Sequence of chain 1.B:
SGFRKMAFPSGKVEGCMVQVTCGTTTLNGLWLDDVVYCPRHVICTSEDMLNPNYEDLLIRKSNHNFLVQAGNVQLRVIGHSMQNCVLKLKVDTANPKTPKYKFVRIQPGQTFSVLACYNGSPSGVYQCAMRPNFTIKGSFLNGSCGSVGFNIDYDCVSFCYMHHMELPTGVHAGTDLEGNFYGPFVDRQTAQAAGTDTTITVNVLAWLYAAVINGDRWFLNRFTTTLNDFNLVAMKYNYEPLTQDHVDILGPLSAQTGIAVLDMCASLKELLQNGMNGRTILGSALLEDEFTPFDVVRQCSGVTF

The protein below binds the small molecule below.
Small molecule (SMILES): O=C1C[C@H](NC(=O)[C@@H]2CCOc3ccc(Cl)cc32)CCN1

Binding-site contacts:
Ligand atom C12 contacts residue HIS163 of chain 1.B at 3.7 Å.
Ligand atom C3 contacts residue DMS1 of chain 1.R at 3.9 Å.
Ligand atom O contacts residue GLN189 of chain 1.B at 2.7 Å (h-bond).
Ligand atom C14 contacts residue HIS164 of chain 1.B at 3.4 Å.
Ligand atom C11 contacts residue PHE140 of chain 1.B at 3.9 Å (hydrophobic).
Ligand atom O2 contacts residue HIS172 of chain 1.B at 3.1 Å.
Ligand atom C10 contacts residue GLU166 of chain 1.B at 3.8 Å.
Ligand atom C1 contacts residue MET49 of chain 1.B at 3.4 Å (hydrophobic).
Ligand atom CL contacts residue MET165 of chain 1.B at 3.5 Å.
Ligand atom C4 contacts residue GLN189 of chain 1.B at 3.4 Å.
Ligand atom C14 contacts residue HIS41 of chain 1.B at 4.0 Å.
Ligand atom N1 contacts residue GLU166 of chain 1.B at 3.4 Å (salt-bridge).
Ligand atom C2 contacts residue DMS1 of chain 1.R at 3.8 Å.
Ligand atom C10 contacts residue ASN142 of chain 1.B at 3.4 Å.
Ligand atom O2 contacts residue PHE140 of chain 1.B at 3.2 Å.
Ligand atom O2 contacts residue GLU166 of chain 1.B at 3.6 Å.
Ligand atom O2 contacts residue SER144 of chain 1.B at 3.9 Å.
Ligand atom C2 contacts residue GLN189 of chain 1.B at 3.8 Å.
Ligand atom C11 contacts residue GLU166 of chain 1.B at 3.7 Å.
Ligand atom O1 contacts residue MET165 of chain 1.B at 3.4 Å.
Ligand atom C2 contacts residue ARG188 of chain 1.B at 3.9 Å.
Ligand atom C11 contacts residue SER144 of chain 1.B at 3.9 Å.
Ligand atom C8 contacts residue GLU166 of chain 1.B at 4.0 Å.
Ligand atom N1 contacts residue PHE140 of chain 1.B at 3.2 Å (h-bond).
Ligand atom C1 contacts residue ARG188 of chain 1.B at 3.6 Å.
Ligand atom CL contacts residue ASP187 of chain 1.B at 3.4 Å.
Ligand atom O2 contacts residue HIS163 of chain 1.B at 2.6 Å (h-bond).
Ligand atom CL contacts residue HIS164 of chain 1.B at 3.8 Å.
Ligand atom C contacts residue MET49 of chain 1.B at 3.6 Å (hydrophobic).
Ligand atom C2 contacts residue MET49 of chain 1.B at 4.0 Å (hydrophobic).
Ligand atom C14 contacts residue MET165 of chain 1.B at 3.5 Å (hydrophobic).
Ligand atom O1 contacts residue DMS1 of chain 1.R at 3.8 Å.
Ligand atom C1 contacts residue MET165 of chain 1.B at 3.5 Å (hydrophobic).
Ligand atom C3 contacts residue GLN189 of chain 1.B at 3.8 Å.
Ligand atom N1 contacts residue LEU141 of chain 1.B at 3.7 Å.
Ligand atom O1 contacts residue GLU166 of chain 1.B at 3.1 Å (salt-bridge).
Ligand atom CL contacts residue HIS41 of chain 1.B at 3.3 Å.
Ligand atom C9 contacts residue ASN142 of chain 1.B at 3.0 Å.
Ligand atom C contacts residue MET165 of chain 1.B at 3.6 Å (hydrophobic).
Ligand atom C11 contacts residue HIS163 of chain 1.B at 3.5 Å.